Sequence of chain 2.A:
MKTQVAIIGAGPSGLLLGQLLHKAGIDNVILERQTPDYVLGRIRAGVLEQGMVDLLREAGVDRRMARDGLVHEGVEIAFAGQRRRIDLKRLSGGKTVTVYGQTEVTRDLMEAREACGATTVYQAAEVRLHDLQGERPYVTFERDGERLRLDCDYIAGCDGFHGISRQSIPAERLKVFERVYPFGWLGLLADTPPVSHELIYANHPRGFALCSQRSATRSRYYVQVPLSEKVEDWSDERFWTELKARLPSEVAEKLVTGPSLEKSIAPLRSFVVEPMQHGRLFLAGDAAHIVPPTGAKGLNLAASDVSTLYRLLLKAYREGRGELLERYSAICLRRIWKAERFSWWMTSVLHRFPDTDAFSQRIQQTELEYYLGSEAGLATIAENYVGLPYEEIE

The small molecule below binds the protein below.
Small molecule (SMILES): Nc1ccc(C(=O)O)cc1

Binding-site contacts:
Ligand atom C3 contacts residue FAD1 of chain 2.B at 3.6 Å.
Ligand atom O1' contacts residue ARG214 of chain 2.A at 2.9 Å (salt-bridge).
Ligand atom N4 contacts residue THR294 of chain 2.A at 3.5 Å (h-bond).
Ligand atom C4 contacts residue TYR201 of chain 2.A at 3.8 Å (hydrophobic).
Ligand atom O2' contacts residue GLY46 of chain 2.A at 3.8 Å.
Ligand atom C4 contacts residue PRO293 of chain 2.A at 3.7 Å (hydrophobic).
Ligand atom C5 contacts residue TYR201 of chain 2.A at 3.5 Å (hydrophobic).
Ligand atom N4 contacts residue LEU210 of chain 2.A at 4.1 Å.
Ligand atom C1 contacts residue FAD1 of chain 2.B at 3.7 Å.
Ligand atom C6 contacts residue VAL47 of chain 2.A at 3.9 Å (hydrophobic).
Ligand atom C6 contacts residue LEU199 of chain 2.A at 3.8 Å (hydrophobic).
Ligand atom C6 contacts residue LEU210 of chain 2.A at 4.1 Å (hydrophobic).
Ligand atom O1' contacts residue GLY46 of chain 2.A at 3.8 Å.
Ligand atom O1' contacts residue ALA45 of chain 2.A at 4.1 Å.
Ligand atom N4 contacts residue ALA296 of chain 2.A at 3.7 Å.
Ligand atom C3 contacts residue PRO293 of chain 2.A at 3.6 Å (hydrophobic).
Ligand atom C3 contacts residue LEU210 of chain 2.A at 4.0 Å (hydrophobic).
Ligand atom C4 contacts residue FAD1 of chain 2.B at 4.0 Å.
Ligand atom C1' contacts residue GLY46 of chain 2.A at 3.9 Å.
Ligand atom C3 contacts residue TRP185 of chain 2.A at 3.7 Å (hydrophobic).
Ligand atom C1' contacts residue TYR222 of chain 2.A at 3.5 Å (hydrophobic).
Ligand atom O2' contacts residue ARG214 of chain 2.A at 2.9 Å (salt-bridge).
Ligand atom C6 contacts residue SER212 of chain 2.A at 3.6 Å.
Ligand atom C5 contacts residue LEU210 of chain 2.A at 3.7 Å (hydrophobic).
Ligand atom C5 contacts residue VAL47 of chain 2.A at 3.9 Å (hydrophobic).
Ligand atom C6 contacts residue FAD1 of chain 2.B at 4.0 Å.
Ligand atom N4 contacts residue PRO293 of chain 2.A at 3.0 Å (h-bond).
Ligand atom C1' contacts residue ARG214 of chain 2.A at 3.7 Å.
Ligand atom N4 contacts residue TYR201 of chain 2.A at 3.1 Å (h-bond).
Ligand atom O1' contacts residue ARG220 of chain 2.A at 3.8 Å.
Ligand atom O2' contacts residue SER212 of chain 2.A at 2.8 Å (h-bond).
Ligand atom C4 contacts residue ALA296 of chain 2.A at 4.1 Å (hydrophobic).
Ligand atom C5 contacts residue LEU199 of chain 2.A at 3.7 Å (hydrophobic).
Ligand atom C1 contacts residue TYR222 of chain 2.A at 3.7 Å (hydrophobic).
Ligand atom C1' contacts residue SER212 of chain 2.A at 3.7 Å.
Ligand atom C4 contacts residue LEU210 of chain 2.A at 3.7 Å (hydrophobic).
Ligand atom O1' contacts residue TYR222 of chain 2.A at 2.6 Å (h-bond).
Ligand atom C2 contacts residue TYR222 of chain 2.A at 3.6 Å (hydrophobic).
Ligand atom O1' contacts residue ARG44 of chain 2.A at 3.3 Å (salt-bridge).
Ligand atom C2 contacts residue FAD1 of chain 2.B at 3.4 Å.